This small molecule binds to this protein.
Small molecule (SMILES): Nc1ncnc2c1ncn2[C@@H]1O[C@H](CO[P](=O)(O)O[P](=O)(O)NP(=O)(O)O)[C@@H](O)[C@H]1O

Binding-site contacts:
Ligand atom C1' contacts residue TYR47 of chain 1.A at 3.7 Å (hydrophobic).
Ligand atom O1G contacts residue LYS230 of chain 1.A at 3.7 Å.
Ligand atom N1 contacts residue ILE125 of chain 1.A at 3.0 Å (h-bond).
Ligand atom O3G contacts residue ASP248 of chain 1.A at 2.7 Å (salt-bridge).
Ligand atom C6 contacts residue ILE66 of chain 1.A at 3.6 Å (hydrophobic).
Ligand atom O1B contacts residue ILE52 of chain 1.A at 3.1 Å (h-bond).
Ligand atom O2G contacts residue ASP248 of chain 1.A at 3.7 Å.
Ligand atom O3G contacts residue ASP228 of chain 1.A at 3.1 Å (salt-bridge).
Ligand atom C5 contacts residue ILE66 of chain 1.A at 3.5 Å (hydrophobic).
Ligand atom N6 contacts residue LEU100 of chain 1.A at 3.3 Å.
Ligand atom C4 contacts residue ILE66 of chain 1.A at 3.6 Å (hydrophobic).
Ligand atom O1G contacts residue GLY50 of chain 1.A at 3.4 Å.
Ligand atom C2 contacts residue PHE124 of chain 1.A at 3.7 Å (hydrophobic).
Ligand atom O2G contacts residue GLY50 of chain 1.A at 3.5 Å.
Ligand atom O1B contacts residue ASN53 of chain 1.A at 3.0 Å (h-bond).
Ligand atom C2 contacts residue ILE125 of chain 1.A at 3.6 Å (hydrophobic).
Ligand atom O2A contacts residue GLN68 of chain 1.A at 3.2 Å (h-bond).
Ligand atom N6 contacts residue LYS123 of chain 1.A at 3.1 Å (salt-bridge).
Ligand atom N3B contacts residue ASP248 of chain 1.A at 3.2 Å (salt-bridge).
Ligand atom PG contacts residue NDG1 of chain 1.B at 3.5 Å.
Ligand atom PG contacts residue ASP248 of chain 1.A at 3.5 Å.
Ligand atom O2B contacts residue ASN53 of chain 1.A at 2.6 Å (h-bond).
Ligand atom N6 contacts residue TYR122 of chain 1.A at 3.7 Å.
Ligand atom O1B contacts residue GLY50 of chain 1.A at 3.5 Å.
Ligand atom O2' contacts residue TYR47 of chain 1.A at 3.7 Å.
Ligand atom O3G contacts residue NDG1 of chain 1.B at 2.2 Å (h-bond).
Ligand atom O1A contacts residue ASP248 of chain 1.A at 3.5 Å.
Ligand atom O1G contacts residue NDG1 of chain 1.B at 3.5 Å (h-bond).
Ligand atom O1B contacts residue HIS51 of chain 1.A at 3.5 Å (h-bond).
Ligand atom N6 contacts residue ILE125 of chain 1.A at 3.8 Å.
Ligand atom O1A contacts residue ASN233 of chain 1.A at 3.6 Å.
Ligand atom C3' contacts residue ILE247 of chain 1.A at 3.8 Å (hydrophobic).
Ligand atom O3G contacts residue LYS230 of chain 1.A at 3.3 Å.
Ligand atom O2G contacts residue LYS230 of chain 1.A at 3.7 Å.
Ligand atom O1G contacts residue HIS51 of chain 1.A at 2.6 Å (h-bond).
Ligand atom O5' contacts residue GLN68 of chain 1.A at 3.7 Å.
Ligand atom O1G contacts residue ILE52 of chain 1.A at 3.5 Å (h-bond).
Ligand atom N1 contacts residue PHE124 of chain 1.A at 3.6 Å.
Ligand atom O3A contacts residue GLN68 of chain 1.A at 3.7 Å.
Ligand atom C2' contacts residue ILE247 of chain 1.A at 3.7 Å (hydrophobic).

Sequence of chain 1.A:
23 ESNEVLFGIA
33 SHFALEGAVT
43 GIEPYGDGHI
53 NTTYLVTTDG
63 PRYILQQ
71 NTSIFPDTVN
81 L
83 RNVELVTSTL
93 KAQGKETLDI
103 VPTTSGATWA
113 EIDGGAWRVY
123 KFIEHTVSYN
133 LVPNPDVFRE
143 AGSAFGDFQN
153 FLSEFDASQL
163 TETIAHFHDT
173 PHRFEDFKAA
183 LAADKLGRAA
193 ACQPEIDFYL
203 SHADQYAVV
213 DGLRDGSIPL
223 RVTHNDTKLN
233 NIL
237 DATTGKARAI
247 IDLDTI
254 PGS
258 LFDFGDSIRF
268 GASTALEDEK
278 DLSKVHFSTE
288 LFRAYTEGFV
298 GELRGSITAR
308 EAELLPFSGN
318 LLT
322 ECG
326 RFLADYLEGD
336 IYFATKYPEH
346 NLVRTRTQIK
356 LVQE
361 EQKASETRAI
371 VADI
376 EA